Binding-site contacts:
Ligand atom O13 contacts residue HIS118 of chain 1.A at 3.3 Å (h-bond).
Ligand atom F22 contacts residue VAL133 of chain 1.A at 3.1 Å.
Ligand atom C20 contacts residue VAL133 of chain 1.A at 4.2 Å (hydrophobic).
Ligand atom O14 contacts residue ZN1 of chain 1.B at 4.1 Å.
Ligand atom NP2 contacts residue GLU105 of chain 1.A at 4.1 Å.
Ligand atom C04 contacts residue VAL120 of chain 1.A at 3.5 Å (hydrophobic).
Ligand atom O14 contacts residue TRP207 of chain 1.A at 3.7 Å.
Ligand atom C02 contacts residue LEU196 of chain 1.A at 4.0 Å (hydrophobic).
Ligand atom S11 contacts residue HIS118 of chain 1.A at 3.7 Å.
Ligand atom C19 contacts residue VAL133 of chain 1.A at 4.2 Å (hydrophobic).
Ligand atom O13 contacts residue TRP207 of chain 1.A at 3.9 Å.
Ligand atom C01 contacts residue THR198 of chain 1.A at 3.4 Å.
Ligand atom C02 contacts residue THR198 of chain 1.A at 3.3 Å.
Ligand atom NP2 contacts residue HIS93 of chain 1.A at 2.9 Å (h-bond).
Ligand atom C05 contacts residue VAL120 of chain 1.A at 4.0 Å (hydrophobic).
Ligand atom O14 contacts residue LEU196 of chain 1.A at 3.4 Å.
Ligand atom O08 contacts residue GLN91 of chain 1.A at 4.0 Å.
Ligand atom C01 contacts residue LEU196 of chain 1.A at 4.2 Å (hydrophobic).
Ligand atom C16 contacts residue PRO200 of chain 1.A at 4.1 Å (hydrophobic).
Ligand atom O13 contacts residue VAL120 of chain 1.A at 4.0 Å.
Ligand atom C17 contacts residue PRO200 of chain 1.A at 3.6 Å (hydrophobic).
Ligand atom C04 contacts residue HIS93 of chain 1.A at 3.7 Å.
Ligand atom S11 contacts residue HIS93 of chain 1.A at 3.6 Å.
Ligand atom O13 contacts residue HIS93 of chain 1.A at 3.4 Å.
Ligand atom C18 contacts residue PRO200 of chain 1.A at 3.4 Å (hydrophobic).
Ligand atom C03 contacts residue ZN1 of chain 1.B at 4.2 Å.
Ligand atom O14 contacts residue THR197 of chain 1.A at 2.9 Å (h-bond).
Ligand atom NP2 contacts residue THR197 of chain 1.A at 3.0 Å (h-bond).
Ligand atom NP2 contacts residue HIS95 of chain 1.A at 3.0 Å (h-bond).
Ligand atom O13 contacts residue ZN1 of chain 1.B at 3.2 Å.
Ligand atom C03 contacts residue LEU196 of chain 1.A at 4.2 Å (hydrophobic).
Ligand atom O14 contacts residue SER195 of chain 1.A at 4.2 Å.
Ligand atom C19 contacts residue PRO200 of chain 1.A at 4.0 Å (hydrophobic).
Ligand atom O13 contacts residue VAL141 of chain 1.A at 3.7 Å.
Ligand atom NP2 contacts residue ZN1 of chain 1.B at 1.8 Å.
Ligand atom S11 contacts residue ZN1 of chain 1.B at 3.0 Å.
Ligand atom NP2 contacts residue HIS118 of chain 1.A at 3.1 Å (h-bond).
Ligand atom C03 contacts residue HIS93 of chain 1.A at 3.8 Å.
Ligand atom C05 contacts residue GLN91 of chain 1.A at 3.7 Å.
Ligand atom S11 contacts residue THR197 of chain 1.A at 3.8 Å.

Sequence of chain 1.A:
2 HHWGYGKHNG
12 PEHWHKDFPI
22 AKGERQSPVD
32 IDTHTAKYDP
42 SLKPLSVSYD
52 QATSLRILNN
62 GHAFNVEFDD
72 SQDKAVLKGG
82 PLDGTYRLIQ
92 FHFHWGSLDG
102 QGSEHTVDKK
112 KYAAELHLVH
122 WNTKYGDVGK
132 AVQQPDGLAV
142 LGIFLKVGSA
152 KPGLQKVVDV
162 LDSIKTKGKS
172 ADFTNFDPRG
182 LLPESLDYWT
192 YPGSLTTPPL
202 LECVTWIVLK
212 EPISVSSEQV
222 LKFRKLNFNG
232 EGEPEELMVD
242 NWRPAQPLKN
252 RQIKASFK

A protein and the small-molecule ligand that binds it are described below.
Small molecule (SMILES): NS(=O)(=O)c1ccc(C(=O)NCc2c(F)cccc2F)cc1